The small molecule below binds the protein below.
Small molecule (SMILES): COc1ccc2cc3[n+](cc2c1OC)CCc1cc2c(cc1-3)OCO2

Binding-site contacts:
Ligand atom C16 contacts residue LEU2 of chain 1.A at 3.8 Å (hydrophobic).
Ligand atom C17 contacts residue LEU19 of chain 1.A at 4.3 Å (hydrophobic).
Ligand atom C3 contacts residue ASN23 of chain 1.A at 4.0 Å.
Ligand atom O3 contacts residue ASN67 of chain 1.A at 4.2 Å.
Ligand atom O2 contacts residue PHE22 of chain 1.A at 3.6 Å.
Ligand atom O2 contacts residue PRO18 of chain 1.A at 4.3 Å.
Ligand atom C13 contacts residue LEU2 of chain 1.A at 3.2 Å (hydrophobic).
Ligand atom C7 contacts residue TYR69 of chain 1.A at 3.6 Å (hydrophobic).
Ligand atom C4 contacts residue ASN23 of chain 1.A at 3.9 Å.
Ligand atom C20 contacts residue ASN67 of chain 1.A at 2.6 Å.
Ligand atom C19 contacts residue TYR69 of chain 1.A at 4.0 Å (hydrophobic).
Ligand atom C2 contacts residue ASN23 of chain 1.A at 3.4 Å.
Ligand atom C5 contacts residue ASN23 of chain 1.A at 3.4 Å.
Ligand atom C1 contacts residue ASN23 of chain 1.A at 3.6 Å.
Ligand atom C11 contacts residue ASN23 of chain 1.A at 3.9 Å.
Ligand atom O1 contacts residue LEU19 of chain 1.A at 3.8 Å.
Ligand atom C1 contacts residue LEU2 of chain 1.A at 4.2 Å (hydrophobic).
Ligand atom C4 contacts residue TYR69 of chain 1.A at 3.8 Å (hydrophobic).
Ligand atom C2 contacts residue LEU2 of chain 1.A at 4.2 Å (hydrophobic).
Ligand atom O1 contacts residue ARG6 of chain 1.A at 4.0 Å.
Ligand atom C17 contacts residue ILE9 of chain 1.A at 3.8 Å (hydrophobic).
Ligand atom N1 contacts residue TYR69 of chain 1.A at 4.2 Å.
Ligand atom C6 contacts residue LEU31 of chain 1.A at 4.1 Å (hydrophobic).
Ligand atom O1 contacts residue ASN23 of chain 1.A at 4.2 Å.
Ligand atom C10 contacts residue GLY30 of chain 1.A at 3.9 Å.
Ligand atom O3 contacts residue LEU31 of chain 1.A at 3.5 Å.
Ligand atom C7 contacts residue GLY30 of chain 1.A at 3.7 Å.
Ligand atom O1 contacts residue PRO18 of chain 1.A at 4.0 Å.
Ligand atom C17 contacts residue ARG6 of chain 1.A at 4.1 Å.
Ligand atom C19 contacts residue ASN67 of chain 1.A at 3.2 Å.
Ligand atom C7 contacts residue LEU31 of chain 1.A at 4.2 Å (hydrophobic).
Ligand atom C10 contacts residue TYR69 of chain 1.A at 3.4 Å (hydrophobic).
Ligand atom C14 contacts residue PHE22 of chain 1.A at 4.2 Å (hydrophobic).
Ligand atom C17 contacts residue PRO18 of chain 1.A at 3.9 Å (hydrophobic).
Ligand atom C3 contacts residue LEU2 of chain 1.A at 4.1 Å (hydrophobic).
Ligand atom C5 contacts residue LEU2 of chain 1.A at 4.2 Å (hydrophobic).
Ligand atom O4 contacts residue ASN67 of chain 1.A at 4.0 Å.
Ligand atom O2 contacts residue ILE9 of chain 1.A at 4.1 Å.
Ligand atom C8 contacts residue LEU2 of chain 1.A at 3.9 Å (hydrophobic).
Ligand atom C19 contacts residue LEU31 of chain 1.A at 3.9 Å (hydrophobic).

Sequence of chain 1.A:
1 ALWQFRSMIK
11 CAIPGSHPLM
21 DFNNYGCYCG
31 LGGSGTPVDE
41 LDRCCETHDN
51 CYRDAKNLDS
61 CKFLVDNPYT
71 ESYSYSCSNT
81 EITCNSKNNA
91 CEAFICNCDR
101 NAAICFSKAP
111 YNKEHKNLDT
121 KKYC